Binding-site contacts:
Ligand atom C7 contacts residue ASN185 of chain 1.A at 3.5 Å.
Ligand atom C1 contacts residue ASN185 of chain 1.A at 1.4 Å.
Ligand atom C5 contacts residue ASN185 of chain 1.A at 3.5 Å.
Ligand atom O5 contacts residue ASN185 of chain 1.A at 2.3 Å (h-bond).
Ligand atom N2 contacts residue ASP157 of chain 1.A at 2.8 Å (salt-bridge).
Ligand atom O3 contacts residue THR412 of chain 1.A at 3.5 Å.
Ligand atom C8 contacts residue THR412 of chain 1.A at 4.5 Å.
Ligand atom O7 contacts residue THR187 of chain 1.A at 3.8 Å.
Ligand atom C3 contacts residue ASN185 of chain 1.A at 3.8 Å.
Ligand atom C8 contacts residue ASP157 of chain 1.A at 3.7 Å.
Ligand atom O7 contacts residue ASN185 of chain 1.A at 3.9 Å.
Ligand atom C7 contacts residue THR187 of chain 1.A at 4.0 Å.
Ligand atom O3 contacts residue ASP157 of chain 1.A at 4.3 Å.
Ligand atom O7 contacts residue LYS413 of chain 1.A at 2.7 Å (salt-bridge).
Ligand atom O7 contacts residue THR412 of chain 1.A at 3.4 Å.
Ligand atom C2 contacts residue ASP157 of chain 1.A at 3.6 Å.
Ligand atom C2 contacts residue ASN185 of chain 1.A at 2.5 Å.
Ligand atom C4 contacts residue ASN185 of chain 1.A at 4.1 Å.
Ligand atom C8 contacts residue THR187 of chain 1.A at 3.2 Å.
Ligand atom C7 contacts residue ASP157 of chain 1.A at 3.7 Å.
Ligand atom C1 contacts residue ASP157 of chain 1.A at 3.9 Å.
Ligand atom C8 contacts residue LYS413 of chain 1.A at 4.0 Å.
Ligand atom C7 contacts residue LYS413 of chain 1.A at 3.7 Å.
Ligand atom C7 contacts residue THR412 of chain 1.A at 4.0 Å.
Ligand atom C8 contacts residue GLY411 of chain 1.A at 4.3 Å.
Ligand atom C8 contacts residue PEG1 of chain 1.N at 3.6 Å.
Ligand atom N2 contacts residue ASN185 of chain 1.A at 3.0 Å (h-bond).
Ligand atom C3 contacts residue ASP157 of chain 1.A at 3.6 Å.
Ligand atom C8 contacts residue ASN185 of chain 1.A at 3.5 Å.
Ligand atom C6 contacts residue LYS413 of chain 1.A at 3.9 Å.

Sequence of chain 1.A:
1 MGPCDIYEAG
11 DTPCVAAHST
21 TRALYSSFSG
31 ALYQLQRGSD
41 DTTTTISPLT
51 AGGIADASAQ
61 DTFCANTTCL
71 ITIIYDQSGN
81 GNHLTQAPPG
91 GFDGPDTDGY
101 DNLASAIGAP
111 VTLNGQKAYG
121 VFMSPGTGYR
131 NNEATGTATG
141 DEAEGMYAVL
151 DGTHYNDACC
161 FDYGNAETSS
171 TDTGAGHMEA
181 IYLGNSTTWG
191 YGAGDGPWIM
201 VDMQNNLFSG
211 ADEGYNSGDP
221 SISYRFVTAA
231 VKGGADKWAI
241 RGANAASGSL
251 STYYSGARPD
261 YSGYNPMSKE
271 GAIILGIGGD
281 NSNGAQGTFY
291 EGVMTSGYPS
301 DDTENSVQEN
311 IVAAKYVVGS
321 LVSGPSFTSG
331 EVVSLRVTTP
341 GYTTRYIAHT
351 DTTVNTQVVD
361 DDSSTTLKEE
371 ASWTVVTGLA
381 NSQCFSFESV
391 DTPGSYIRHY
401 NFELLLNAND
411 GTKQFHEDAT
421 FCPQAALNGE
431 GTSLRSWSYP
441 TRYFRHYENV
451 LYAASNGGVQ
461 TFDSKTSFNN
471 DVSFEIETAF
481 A

A protein and the small-molecule ligand that binds it are described below.
Small molecule (SMILES): CC(=O)NC1[C@H](O[C@H]2[C@H](O)[C@@H](NC(C)=O)CO[C@@H]2CO)O[C@H](CO)[C@@H](O)[C@@H]1O